Sequence of chain 1.F:
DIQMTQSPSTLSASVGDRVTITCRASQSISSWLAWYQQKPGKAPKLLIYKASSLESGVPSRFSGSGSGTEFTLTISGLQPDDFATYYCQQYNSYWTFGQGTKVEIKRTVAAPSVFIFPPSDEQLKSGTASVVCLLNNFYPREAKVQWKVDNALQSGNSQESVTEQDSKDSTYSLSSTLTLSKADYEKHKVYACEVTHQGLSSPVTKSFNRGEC

Sequence of chain 1.E:
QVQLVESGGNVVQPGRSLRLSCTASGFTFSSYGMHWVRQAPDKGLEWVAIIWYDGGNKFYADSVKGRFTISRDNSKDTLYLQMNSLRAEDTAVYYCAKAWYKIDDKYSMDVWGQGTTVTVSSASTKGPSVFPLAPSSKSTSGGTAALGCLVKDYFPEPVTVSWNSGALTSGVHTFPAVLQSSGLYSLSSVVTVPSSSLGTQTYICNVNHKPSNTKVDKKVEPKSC

Binding-site contacts:
Ligand atom CB contacts residue SER31 of chain 1.E at 3.2 Å.
Ligand atom O contacts residue TRP52 of chain 1.E at 3.4 Å (h-bond).
Ligand atom CG contacts residue TYR107 of chain 1.E at 3.6 Å (hydrophobic).
Ligand atom CG contacts residue ALA99 of chain 1.E at 3.7 Å (hydrophobic).
Ligand atom O contacts residue PHE59 of chain 1.E at 3.6 Å.
Ligand atom ND2 contacts residue TRP95 of chain 1.F at 3.6 Å.
Ligand atom CG contacts residue ASN92 of chain 1.F at 3.5 Å.
Ligand atom C contacts residue TYR53 of chain 1.E at 3.6 Å (hydrophobic).
Ligand atom N contacts residue TYR107 of chain 1.E at 3.5 Å.
Ligand atom O contacts residue TRP52 of chain 1.E at 3.5 Å.
Ligand atom OD1 contacts residue TYR32 of chain 1.E at 3.3 Å.
Ligand atom C contacts residue SER31 of chain 1.E at 3.7 Å.
Ligand atom ND2 contacts residue TYR91 of chain 1.F at 2.7 Å (h-bond).
Ligand atom O contacts residue TYR107 of chain 1.E at 2.8 Å (h-bond).
Ligand atom OD1 contacts residue GLY33 of chain 1.E at 2.9 Å (h-bond).
Ligand atom ND2 contacts residue TYR107 of chain 1.E at 3.4 Å (h-bond).
Ligand atom O contacts residue TRP95 of chain 1.F at 3.2 Å.
Ligand atom CG contacts residue TYR91 of chain 1.F at 3.3 Å (hydrophobic).
Ligand atom ND2 contacts residue TYR101 of chain 1.E at 3.3 Å (h-bond).
Ligand atom OD1 contacts residue TYR94 of chain 1.F at 2.9 Å (h-bond).
Ligand atom OD2 contacts residue LYS106 of chain 1.E at 3.7 Å.
Ligand atom O contacts residue LYS106 of chain 1.E at 3.3 Å.
Ligand atom OD1 contacts residue ASN92 of chain 1.F at 3.2 Å (h-bond).
Ligand atom CA contacts residue TYR107 of chain 1.E at 3.6 Å (hydrophobic).
Ligand atom CA contacts residue SER31 of chain 1.E at 3.4 Å.
Ligand atom OD1 contacts residue SER93 of chain 1.F at 3.5 Å.
Ligand atom CB contacts residue TYR101 of chain 1.E at 3.7 Å (hydrophobic).
Ligand atom CB contacts residue TYR107 of chain 1.E at 3.6 Å (hydrophobic).
Ligand atom CA contacts residue TRP52 of chain 1.E at 3.6 Å (hydrophobic).
Ligand atom O contacts residue TYR53 of chain 1.E at 3.0 Å (h-bond).
Ligand atom OD1 contacts residue ALA99 of chain 1.E at 3.6 Å.
Ligand atom O contacts residue GLY33 of chain 1.E at 3.5 Å (h-bond).
Ligand atom O contacts residue TRP52 of chain 1.E at 3.7 Å.
Ligand atom ND2 contacts residue TRP100 of chain 1.E at 3.2 Å (h-bond).
Ligand atom CG contacts residue TYR32 of chain 1.E at 3.7 Å (hydrophobic).
Ligand atom CB contacts residue TYR91 of chain 1.F at 3.6 Å (hydrophobic).
Ligand atom CG contacts residue TYR94 of chain 1.F at 3.5 Å (hydrophobic).
Ligand atom CG contacts residue ASN57 of chain 1.E at 3.7 Å.
Ligand atom ND2 contacts residue TYR94 of chain 1.F at 2.9 Å (h-bond).
Ligand atom O contacts residue ASP105 of chain 1.E at 3.7 Å.

This small molecule binds to this protein.
Small molecule (SMILES): C[C@H](NC(=O)[C@H](CC(N)=O)NC(=O)[C@@H]1CCCN1C(=O)[C@H](CC(=O)O)NC(=O)[C@@H]1CCCN1)C(=O)N[C@@H](CC(N)=O)C(=O)N1CCC[C@H]1C(=O)N[C@H](C=O)CC(N)=O